Binding-site contacts:
Ligand atom NAQ contacts residue PHE99 of chain 1.A at 3.5 Å.
Ligand atom CAZ contacts residue ASP160 of chain 1.A at 3.3 Å.
Ligand atom CAZ contacts residue GLY32 of chain 1.A at 3.9 Å.
Ligand atom C4 contacts residue ILE29 of chain 1.A at 3.7 Å (hydrophobic).
Ligand atom OBA contacts residue GLY30 of chain 1.A at 3.0 Å.
Ligand atom NAL contacts residue LEU100 of chain 1.A at 3.2 Å (h-bond).
Ligand atom NAP contacts residue LEU100 of chain 1.A at 3.7 Å.
Ligand atom CAA contacts residue LEU100 of chain 1.A at 3.3 Å (hydrophobic).
Ligand atom CAB contacts residue GLY103 of chain 1.A at 3.4 Å.
Ligand atom CAR contacts residue MET97 of chain 1.A at 3.6 Å (hydrophobic).
Ligand atom CAU contacts residue VAL37 of chain 1.A at 3.8 Å (hydrophobic).
Ligand atom NAW contacts residue ASP146 of chain 1.A at 2.9 Å (salt-bridge).
Ligand atom NAW contacts residue ASP160 of chain 1.A at 2.7 Å (salt-bridge).
Ligand atom CAX contacts residue ASP160 of chain 1.A at 3.6 Å.
Ligand atom CAZ contacts residue ASP146 of chain 1.A at 3.4 Å.
Ligand atom CAZ contacts residue GLU31 of chain 1.A at 3.7 Å.
Ligand atom NAQ contacts residue GLU98 of chain 1.A at 3.5 Å (salt-bridge).
Ligand atom CAU contacts residue GLU31 of chain 1.A at 3.7 Å.
Ligand atom CL contacts residue GLU101 of chain 1.A at 3.0 Å.
Ligand atom CAA contacts residue GLY103 of chain 1.A at 3.5 Å.
Ligand atom N3 contacts residue ILE29 of chain 1.A at 3.9 Å.
Ligand atom OBA contacts residue GLU31 of chain 1.A at 3.8 Å.
Ligand atom C5 contacts residue ILE29 of chain 1.A at 3.7 Å (hydrophobic).
Ligand atom OBA contacts residue VAL37 of chain 1.A at 3.4 Å.
Ligand atom CAA contacts residue PHE99 of chain 1.A at 3.8 Å (hydrophobic).
Ligand atom CAV contacts residue ASP146 of chain 1.A at 3.5 Å.
Ligand atom C6 contacts residue ILE29 of chain 1.A at 3.9 Å (hydrophobic).
Ligand atom CAO contacts residue ALA50 of chain 1.A at 3.7 Å (hydrophobic).
Ligand atom NAP contacts residue PHE99 of chain 1.A at 3.8 Å.
Ligand atom NAP contacts residue GLU98 of chain 1.A at 2.8 Å (salt-bridge).
Ligand atom CAC contacts residue GLY103 of chain 1.A at 3.8 Å.
Ligand atom CAM contacts residue LEU149 of chain 1.A at 3.8 Å (hydrophobic).
Ligand atom CAX contacts residue ASP146 of chain 1.A at 3.0 Å.
Ligand atom CAV contacts residue ASP160 of chain 1.A at 3.3 Å.
Ligand atom CL contacts residue GLY103 of chain 1.A at 3.6 Å.
Ligand atom NAP contacts residue ALA50 of chain 1.A at 3.5 Å.
Ligand atom CAO contacts residue LEU149 of chain 1.A at 3.6 Å (hydrophobic).
Ligand atom CAU contacts residue ASP146 of chain 1.A at 3.7 Å.
Ligand atom CAN contacts residue LEU149 of chain 1.A at 3.5 Å (hydrophobic).
Ligand atom NAQ contacts residue LEU100 of chain 1.A at 2.9 Å (h-bond).

Sequence of chain 1.A:
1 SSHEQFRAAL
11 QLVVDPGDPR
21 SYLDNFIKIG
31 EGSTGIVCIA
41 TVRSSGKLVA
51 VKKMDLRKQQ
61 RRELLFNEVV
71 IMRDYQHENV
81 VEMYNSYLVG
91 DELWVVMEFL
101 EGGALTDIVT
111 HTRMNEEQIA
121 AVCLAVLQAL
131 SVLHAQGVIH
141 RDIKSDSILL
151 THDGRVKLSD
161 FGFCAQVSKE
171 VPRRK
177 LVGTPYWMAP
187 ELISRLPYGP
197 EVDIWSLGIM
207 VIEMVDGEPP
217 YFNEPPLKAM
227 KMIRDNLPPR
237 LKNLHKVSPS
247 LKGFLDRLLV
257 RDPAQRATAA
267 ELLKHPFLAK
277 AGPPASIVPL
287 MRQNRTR

The protein below binds the small molecule below.
Small molecule (SMILES): Cc1cc(Nc2nc(C(=O)N3CCN[C@H](C)C3)nc3ccc(Cl)cc23)n[nH]1